Sequence of chain 24.A:
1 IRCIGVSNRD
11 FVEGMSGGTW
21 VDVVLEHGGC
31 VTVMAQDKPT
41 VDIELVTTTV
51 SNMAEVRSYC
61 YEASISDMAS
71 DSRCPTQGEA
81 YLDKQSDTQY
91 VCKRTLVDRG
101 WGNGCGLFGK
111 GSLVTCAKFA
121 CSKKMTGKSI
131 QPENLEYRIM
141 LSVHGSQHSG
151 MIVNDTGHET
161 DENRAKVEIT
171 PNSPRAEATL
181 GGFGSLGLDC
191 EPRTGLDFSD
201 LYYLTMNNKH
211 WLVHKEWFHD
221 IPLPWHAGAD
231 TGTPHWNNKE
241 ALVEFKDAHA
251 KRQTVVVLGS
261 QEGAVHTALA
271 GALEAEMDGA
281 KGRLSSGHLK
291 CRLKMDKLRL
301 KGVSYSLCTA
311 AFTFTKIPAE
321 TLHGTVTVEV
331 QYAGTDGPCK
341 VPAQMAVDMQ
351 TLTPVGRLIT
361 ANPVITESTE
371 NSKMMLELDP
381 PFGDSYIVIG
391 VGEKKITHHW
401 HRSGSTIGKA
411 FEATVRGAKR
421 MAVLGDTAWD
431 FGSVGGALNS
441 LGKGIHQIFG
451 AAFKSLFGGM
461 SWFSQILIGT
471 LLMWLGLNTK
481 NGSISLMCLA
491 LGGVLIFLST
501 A

This protein binds this small molecule.
Small molecule (SMILES): CC(=O)N[C@H]1[C@H](O[C@H]2[C@H](O)[C@@H](NC(C)=O)CO[C@@H]2CO)O[C@H](CO)[C@@H](O)[C@@H]1O

Binding-site contacts:
Ligand atom O7 contacts residue ASN154 of chain 24.A at 1.3 Å (h-bond).
Ligand atom C1 contacts residue ASN154 of chain 24.A at 2.6 Å.
Ligand atom O5 contacts residue THR156 of chain 24.A at 3.9 Å.
Ligand atom O7 contacts residue GLY150 of chain 24.A at 4.2 Å.
Ligand atom C2 contacts residue ASN154 of chain 24.A at 2.9 Å.
Ligand atom C1 contacts residue THR156 of chain 24.A at 4.1 Å.
Ligand atom O7 contacts residue THR156 of chain 24.A at 4.2 Å.
Ligand atom C7 contacts residue ASN154 of chain 24.A at 1.9 Å.
Ligand atom C7 contacts residue VAL153 of chain 24.A at 4.0 Å (hydrophobic).
Ligand atom O7 contacts residue VAL153 of chain 24.A at 2.8 Å (h-bond).
Ligand atom C8 contacts residue ASN154 of chain 24.A at 3.4 Å.
Ligand atom C3 contacts residue ASN154 of chain 24.A at 4.3 Å.
Ligand atom C7 contacts residue GLY150 of chain 24.A at 4.5 Å.
Ligand atom C8 contacts residue GLY150 of chain 24.A at 4.3 Å.
Ligand atom C6 contacts residue THR156 of chain 24.A at 4.2 Å.
Ligand atom O5 contacts residue ASN154 of chain 24.A at 3.7 Å.
Ligand atom C5 contacts residue THR156 of chain 24.A at 3.7 Å.
Ligand atom N2 contacts residue ASN154 of chain 24.A at 2.2 Å (h-bond).